Binding-site contacts:
Ligand atom C contacts residue ARG149 of chain 7.B at 3.8 Å.
Ligand atom OD2 contacts residue LYS339 of chain 7.B at 3.6 Å.
Ligand atom CA contacts residue GLU155 of chain 7.B at 3.9 Å.
Ligand atom OH contacts residue LEU239 of chain 7.C at 3.9 Å.
Ligand atom OD1 contacts residue LYS339 of chain 7.B at 2.9 Å (salt-bridge).
Ligand atom CG2 contacts residue LEU145 of chain 7.B at 3.8 Å (hydrophobic).
Ligand atom CZ contacts residue HIS446 of chain 7.B at 3.7 Å.
Ligand atom CE2 contacts residue MET179 of chain 7.C at 3.8 Å (hydrophobic).
Ligand atom CZ contacts residue ARG149 of chain 7.B at 3.8 Å.
Ligand atom O contacts residue HIS446 of chain 7.B at 2.8 Å.
Ligand atom OD1 contacts residue GLU155 of chain 7.B at 3.8 Å.
Ligand atom CB contacts residue LYS339 of chain 7.B at 2.9 Å.
Ligand atom CG contacts residue PRO452 of chain 7.B at 3.5 Å (hydrophobic).
Ligand atom O contacts residue ARG450 of chain 7.B at 3.3 Å (salt-bridge).
Ligand atom O contacts residue ARG149 of chain 7.B at 2.6 Å (salt-bridge).
Ligand atom CB contacts residue GLN245 of chain 7.C at 3.8 Å.
Ligand atom CZ contacts residue ASP172 of chain 7.C at 3.6 Å.
Ligand atom OH contacts residue HIS446 of chain 7.B at 3.1 Å (h-bond).
Ligand atom OH contacts residue MET179 of chain 7.C at 3.4 Å.
Ligand atom CD1 contacts residue PRO180 of chain 7.C at 3.5 Å (hydrophobic).
Ligand atom CG contacts residue TYR244 of chain 7.C at 3.4 Å (hydrophobic).
Ligand atom CE1 contacts residue ARG149 of chain 7.B at 3.6 Å.
Ligand atom CA contacts residue LYS339 of chain 7.B at 3.1 Å.
Ligand atom CE2 contacts residue HIS446 of chain 7.B at 3.5 Å.
Ligand atom CD contacts residue ARG450 of chain 7.B at 2.9 Å.
Ligand atom CB contacts residue ARG450 of chain 7.B at 3.6 Å.
Ligand atom CG1 contacts residue PHE451 of chain 7.B at 3.4 Å (hydrophobic).
Ligand atom CG contacts residue GLU155 of chain 7.B at 3.8 Å.
Ligand atom CG1 contacts residue ARG450 of chain 7.B at 3.4 Å.
Ligand atom ND2 contacts residue GLU155 of chain 7.B at 3.1 Å (salt-bridge).
Ligand atom OH contacts residue THR445 of chain 7.B at 3.2 Å.
Ligand atom CG contacts residue ARG450 of chain 7.B at 3.5 Å.
Ligand atom C contacts residue HIS446 of chain 7.B at 3.4 Å.
Ligand atom CG1 contacts residue GLU155 of chain 7.B at 3.8 Å.
Ligand atom CG2 contacts residue GLU155 of chain 7.B at 3.7 Å.
Ligand atom CE1 contacts residue PRO180 of chain 7.C at 3.2 Å (hydrophobic).
Ligand atom CE1 contacts residue THR445 of chain 7.B at 3.3 Å.
Ligand atom CB contacts residue PRO452 of chain 7.B at 3.9 Å (hydrophobic).
Ligand atom CZ contacts residue THR445 of chain 7.B at 3.4 Å.
Ligand atom CG contacts residue LYS339 of chain 7.B at 3.8 Å.

Sequence of chain 7.C:
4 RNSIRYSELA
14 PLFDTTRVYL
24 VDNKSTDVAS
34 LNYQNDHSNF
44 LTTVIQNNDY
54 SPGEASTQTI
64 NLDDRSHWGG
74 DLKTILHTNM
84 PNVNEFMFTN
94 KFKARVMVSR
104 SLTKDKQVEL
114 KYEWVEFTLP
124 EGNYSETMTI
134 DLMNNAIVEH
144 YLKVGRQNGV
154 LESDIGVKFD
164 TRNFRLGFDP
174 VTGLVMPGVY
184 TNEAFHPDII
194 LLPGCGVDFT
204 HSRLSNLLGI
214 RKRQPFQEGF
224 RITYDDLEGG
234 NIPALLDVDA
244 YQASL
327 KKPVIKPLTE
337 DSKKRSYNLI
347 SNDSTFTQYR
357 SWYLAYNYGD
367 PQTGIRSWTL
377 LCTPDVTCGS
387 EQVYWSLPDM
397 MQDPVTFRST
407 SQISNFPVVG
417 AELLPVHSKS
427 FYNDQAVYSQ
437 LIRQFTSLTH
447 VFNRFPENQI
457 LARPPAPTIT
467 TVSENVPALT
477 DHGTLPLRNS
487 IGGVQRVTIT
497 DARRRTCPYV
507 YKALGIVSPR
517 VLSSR

Sequence of chain 7.B:
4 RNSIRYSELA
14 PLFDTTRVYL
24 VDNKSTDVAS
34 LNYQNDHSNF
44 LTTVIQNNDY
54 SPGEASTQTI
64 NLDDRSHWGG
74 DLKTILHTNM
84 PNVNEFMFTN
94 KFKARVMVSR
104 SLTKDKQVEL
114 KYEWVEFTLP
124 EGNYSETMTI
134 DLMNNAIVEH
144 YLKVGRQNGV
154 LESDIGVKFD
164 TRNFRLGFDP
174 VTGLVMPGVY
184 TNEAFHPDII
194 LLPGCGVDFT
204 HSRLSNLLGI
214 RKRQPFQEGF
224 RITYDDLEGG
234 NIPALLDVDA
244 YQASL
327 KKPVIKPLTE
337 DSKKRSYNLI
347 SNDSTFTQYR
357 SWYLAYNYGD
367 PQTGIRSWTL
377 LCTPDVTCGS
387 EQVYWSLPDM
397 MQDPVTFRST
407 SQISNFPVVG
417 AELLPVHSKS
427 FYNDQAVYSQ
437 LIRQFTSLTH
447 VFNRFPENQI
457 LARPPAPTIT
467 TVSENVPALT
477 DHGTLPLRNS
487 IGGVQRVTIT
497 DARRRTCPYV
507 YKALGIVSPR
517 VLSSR

This protein binds this small molecule.
Small molecule (SMILES): CC(C)[C@H](NC(=O)[C@@H]1CCCN1C(=O)[C@H](CC(N)=O)NC(=O)[C@H](Cc1ccccc1)NC(=O)[C@@H](N)[C@@H](C)O)C(=O)N[C@@H](Cc1ccc(O)cc1)C(=O)N1CCC[C@H]1C(=O)N[C@@H](Cc1ccc(O)cc1)C(=O)N[C@@H](CC(=O)O)C(=O)N[C@H](C=O)[C@@H](C)O